Sequence of chain 1.IA:
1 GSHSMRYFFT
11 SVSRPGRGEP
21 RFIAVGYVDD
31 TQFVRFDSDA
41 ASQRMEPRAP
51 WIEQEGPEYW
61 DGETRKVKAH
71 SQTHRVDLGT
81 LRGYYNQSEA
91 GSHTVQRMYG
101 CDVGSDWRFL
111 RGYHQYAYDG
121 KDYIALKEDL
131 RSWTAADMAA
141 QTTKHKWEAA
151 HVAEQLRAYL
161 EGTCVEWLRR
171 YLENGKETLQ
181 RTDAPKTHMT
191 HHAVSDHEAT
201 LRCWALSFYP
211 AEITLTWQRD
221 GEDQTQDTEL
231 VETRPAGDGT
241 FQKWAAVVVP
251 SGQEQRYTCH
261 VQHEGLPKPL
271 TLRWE

The small molecule below binds the protein below.
Small molecule (SMILES): CC[C@H](C)[C@H](NC(=O)[C@H](CC(C)C)NC(=O)[C@H](Cc1cnc[nH]1)NC(=O)[C@H](CC(=O)O)NC(=O)[C@H](CC(C)C)NC(=O)[C@@H](NC(=O)[C@@H](N)Cc1ccc(O)cc1)C(C)C)C(=O)N[C@H](C(=O)N[C@H](C(=O)O)C(C)C)C(C)C

Binding-site contacts:
Ligand atom C contacts residue TYR99 of chain 1.IA at 3.7 Å (hydrophobic).
Ligand atom O contacts residue HIS70 of chain 1.IA at 2.9 Å (h-bond).
Ligand atom CA contacts residue TYR171 of chain 1.IA at 3.6 Å (hydrophobic).
Ligand atom CD2 contacts residue ARG97 of chain 1.IA at 3.6 Å.
Ligand atom N contacts residue GLU63 of chain 1.IA at 3.2 Å (salt-bridge).
Ligand atom CB contacts residue TYR99 of chain 1.IA at 3.6 Å (hydrophobic).
Ligand atom CE1 contacts residue THR163 of chain 1.IA at 3.5 Å.
Ligand atom CA contacts residue GLU63 of chain 1.IA at 3.4 Å.
Ligand atom CG contacts residue TRP167 of chain 1.IA at 3.7 Å (hydrophobic).
Ligand atom CG1 contacts residue TYR7 of chain 1.IA at 3.6 Å (hydrophobic).
Ligand atom O contacts residue TRP147 of chain 1.IA at 3.1 Å (h-bond).
Ligand atom CG1 contacts residue ASP77 of chain 1.IA at 3.6 Å.
Ligand atom N contacts residue TYR99 of chain 1.IA at 2.9 Å (h-bond).
Ligand atom O contacts residue THR143 of chain 1.IA at 3.1 Å (h-bond).
Ligand atom CD1 contacts residue VAL152 of chain 1.IA at 3.6 Å (hydrophobic).
Ligand atom CB contacts residue TYR99 of chain 1.IA at 3.4 Å (hydrophobic).
Ligand atom CE1 contacts residue GLN155 of chain 1.IA at 3.2 Å.
Ligand atom ND1 contacts residue GLN155 of chain 1.IA at 3.0 Å (h-bond).
Ligand atom CG1 contacts residue GLU63 of chain 1.IA at 3.4 Å.
Ligand atom CD1 contacts residue ALA69 of chain 1.IA at 3.6 Å (hydrophobic).
Ligand atom O contacts residue HIS70 of chain 1.IA at 3.1 Å.
Ligand atom N contacts residue ASP77 of chain 1.IA at 2.9 Å (salt-bridge).
Ligand atom O contacts residue TYR159 of chain 1.IA at 2.6 Å (h-bond).
Ligand atom N contacts residue TYR171 of chain 1.IA at 2.5 Å (h-bond).
Ligand atom CA contacts residue TYR99 of chain 1.IA at 3.5 Å (hydrophobic).
Ligand atom CG2 contacts residue ASP77 of chain 1.IA at 3.2 Å.
Ligand atom N contacts residue GLU63 of chain 1.IA at 3.6 Å (salt-bridge).
Ligand atom CE2 contacts residue LYS66 of chain 1.IA at 3.5 Å.
Ligand atom N contacts residue TYR159 of chain 1.IA at 3.6 Å.
Ligand atom CA contacts residue ASP77 of chain 1.IA at 3.6 Å.
Ligand atom CD1 contacts residue THR163 of chain 1.IA at 3.4 Å.
Ligand atom CD2 contacts residue GLU63 of chain 1.IA at 3.4 Å.
Ligand atom O contacts residue THR73 of chain 1.IA at 3.3 Å.
Ligand atom CD1 contacts residue TRP167 of chain 1.IA at 3.6 Å (hydrophobic).
Ligand atom N contacts residue TYR7 of chain 1.IA at 3.2 Å (h-bond).
Ligand atom CB contacts residue TRP167 of chain 1.IA at 3.6 Å (hydrophobic).
Ligand atom CG2 contacts residue LYS66 of chain 1.IA at 3.4 Å.
Ligand atom CD2 contacts residue LEU156 of chain 1.IA at 3.5 Å (hydrophobic).
Ligand atom O contacts residue TYR84 of chain 1.IA at 3.4 Å (h-bond).
Ligand atom CD1 contacts residue TYR159 of chain 1.IA at 3.5 Å (hydrophobic).